Sequence of chain 56.A:
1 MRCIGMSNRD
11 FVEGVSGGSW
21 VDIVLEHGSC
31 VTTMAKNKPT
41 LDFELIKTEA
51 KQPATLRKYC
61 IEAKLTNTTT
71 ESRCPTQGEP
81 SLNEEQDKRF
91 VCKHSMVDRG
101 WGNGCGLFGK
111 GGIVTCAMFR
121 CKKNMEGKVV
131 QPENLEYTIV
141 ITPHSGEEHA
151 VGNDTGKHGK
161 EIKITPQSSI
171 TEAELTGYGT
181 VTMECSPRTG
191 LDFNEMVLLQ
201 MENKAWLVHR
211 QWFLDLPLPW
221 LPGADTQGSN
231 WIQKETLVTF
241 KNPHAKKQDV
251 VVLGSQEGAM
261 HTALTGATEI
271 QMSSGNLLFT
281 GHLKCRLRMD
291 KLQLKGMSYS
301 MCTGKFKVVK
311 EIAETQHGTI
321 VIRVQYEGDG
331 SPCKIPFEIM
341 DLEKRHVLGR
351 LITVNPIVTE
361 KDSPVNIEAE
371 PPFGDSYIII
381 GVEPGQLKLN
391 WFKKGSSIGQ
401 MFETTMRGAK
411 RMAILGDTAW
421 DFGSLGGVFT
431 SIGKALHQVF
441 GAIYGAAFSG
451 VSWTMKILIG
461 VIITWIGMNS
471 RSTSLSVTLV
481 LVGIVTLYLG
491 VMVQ

Sequence of chain 56.C:
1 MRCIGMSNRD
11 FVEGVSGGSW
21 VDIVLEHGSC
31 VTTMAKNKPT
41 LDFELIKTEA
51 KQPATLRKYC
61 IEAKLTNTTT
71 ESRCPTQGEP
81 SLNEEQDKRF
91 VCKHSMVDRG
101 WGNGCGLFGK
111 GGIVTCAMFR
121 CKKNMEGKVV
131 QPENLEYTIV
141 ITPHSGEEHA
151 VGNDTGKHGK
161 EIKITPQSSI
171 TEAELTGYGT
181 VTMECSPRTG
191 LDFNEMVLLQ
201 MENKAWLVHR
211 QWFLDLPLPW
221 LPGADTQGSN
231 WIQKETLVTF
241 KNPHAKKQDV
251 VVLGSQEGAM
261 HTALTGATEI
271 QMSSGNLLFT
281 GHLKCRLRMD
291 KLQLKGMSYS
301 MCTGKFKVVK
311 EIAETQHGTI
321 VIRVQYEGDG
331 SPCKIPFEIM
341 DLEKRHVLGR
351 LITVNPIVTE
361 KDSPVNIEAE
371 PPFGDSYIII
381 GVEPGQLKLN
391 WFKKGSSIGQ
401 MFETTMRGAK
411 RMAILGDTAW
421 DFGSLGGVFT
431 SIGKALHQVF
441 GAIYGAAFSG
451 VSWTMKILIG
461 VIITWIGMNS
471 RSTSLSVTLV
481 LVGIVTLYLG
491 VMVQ

A small-molecule ligand and the protein it binds are described below.
Small molecule (SMILES): CC(=O)N[C@@H]1[C@@H](O)[C@H](O)[C@@H](CO)O[C@H]1O

Binding-site contacts:
Ligand atom C5 contacts residue ASN153 of chain 56.A at 3.7 Å.
Ligand atom C5 contacts residue LYS157 of chain 56.A at 4.1 Å.
Ligand atom C6 contacts residue LYS157 of chain 56.A at 3.8 Å.
Ligand atom O3 contacts residue HIS149 of chain 56.A at 4.4 Å.
Ligand atom C7 contacts residue HIS149 of chain 56.A at 4.2 Å.
Ligand atom C3 contacts residue ASN153 of chain 56.A at 3.8 Å.
Ligand atom C8 contacts residue TRP101 of chain 56.C at 3.6 Å (hydrophobic).
Ligand atom C6 contacts residue HIS158 of chain 56.A at 3.8 Å.
Ligand atom C8 contacts residue GLY102 of chain 56.C at 3.3 Å.
Ligand atom O5 contacts residue ASN153 of chain 56.A at 2.4 Å (h-bond).
Ligand atom C5 contacts residue HIS158 of chain 56.A at 4.1 Å.
Ligand atom C2 contacts residue HIS149 of chain 56.A at 3.6 Å.
Ligand atom C8 contacts residue ASN103 of chain 56.C at 4.5 Å.
Ligand atom O7 contacts residue HIS149 of chain 56.A at 3.3 Å.
Ligand atom C7 contacts residue ASN153 of chain 56.A at 3.7 Å.
Ligand atom C1 contacts residue THR155 of chain 56.A at 3.9 Å.
Ligand atom N2 contacts residue ASN153 of chain 56.A at 2.9 Å (h-bond).
Ligand atom O6 contacts residue LYS157 of chain 56.A at 3.8 Å.
Ligand atom C1 contacts residue HIS158 of chain 56.A at 4.0 Å.
Ligand atom C1 contacts residue ASN153 of chain 56.A at 1.4 Å.
Ligand atom O5 contacts residue THR155 of chain 56.A at 4.3 Å.
Ligand atom N2 contacts residue HIS149 of chain 56.A at 4.3 Å.
Ligand atom O5 contacts residue HIS158 of chain 56.A at 3.1 Å.
Ligand atom O7 contacts residue ASN153 of chain 56.A at 4.0 Å.
Ligand atom C2 contacts residue ASN153 of chain 56.A at 2.5 Å.
Ligand atom C1 contacts residue HIS149 of chain 56.A at 4.0 Å.
Ligand atom C4 contacts residue ASN153 of chain 56.A at 4.2 Å.
Ligand atom O5 contacts residue HIS149 of chain 56.A at 4.1 Å.
Ligand atom O5 contacts residue LYS157 of chain 56.A at 4.5 Å.